Sequence of chain 2.A:
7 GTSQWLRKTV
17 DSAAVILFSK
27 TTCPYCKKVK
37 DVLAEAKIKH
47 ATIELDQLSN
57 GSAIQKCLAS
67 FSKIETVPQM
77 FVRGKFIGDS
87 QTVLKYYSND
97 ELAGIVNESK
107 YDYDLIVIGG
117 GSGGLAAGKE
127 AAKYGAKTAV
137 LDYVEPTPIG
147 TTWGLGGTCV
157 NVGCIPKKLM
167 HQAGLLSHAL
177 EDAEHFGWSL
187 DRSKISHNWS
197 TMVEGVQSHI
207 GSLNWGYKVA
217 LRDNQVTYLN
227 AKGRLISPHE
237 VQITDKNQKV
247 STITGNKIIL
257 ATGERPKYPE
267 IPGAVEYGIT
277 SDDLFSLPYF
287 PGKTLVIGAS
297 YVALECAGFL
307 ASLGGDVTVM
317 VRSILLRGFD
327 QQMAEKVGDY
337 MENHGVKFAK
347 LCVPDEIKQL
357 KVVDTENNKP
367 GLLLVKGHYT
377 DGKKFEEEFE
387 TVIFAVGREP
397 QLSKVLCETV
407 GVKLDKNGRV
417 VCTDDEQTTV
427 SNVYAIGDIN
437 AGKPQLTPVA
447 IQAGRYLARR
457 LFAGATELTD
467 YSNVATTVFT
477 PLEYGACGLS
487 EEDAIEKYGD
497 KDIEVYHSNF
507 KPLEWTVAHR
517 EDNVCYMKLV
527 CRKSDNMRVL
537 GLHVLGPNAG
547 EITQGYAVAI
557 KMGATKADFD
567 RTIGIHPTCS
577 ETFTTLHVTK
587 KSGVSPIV

A protein and the small-molecule ligand that binds it are described below.
Small molecule (SMILES): COC(=O)[C@@H]1C[C@H](O)CN1C(=O)c1ccco1

Binding-site contacts:
Ligand atom C6 contacts residue LYS346 of chain 2.A at 3.8 Å.
Ligand atom C10 contacts residue GLU331 of chain 2.A at 3.9 Å.
Ligand atom O4 contacts residue ILE320 of chain 2.A at 4.2 Å.
Ligand atom O contacts residue GLN327 of chain 2.A at 4.0 Å.
Ligand atom C7 contacts residue LYS346 of chain 2.A at 4.0 Å.
Ligand atom C contacts residue LEU321 of chain 2.A at 3.2 Å (hydrophobic).
Ligand atom C7 contacts residue LEU321 of chain 2.A at 3.7 Å (hydrophobic).
Ligand atom C6 contacts residue LEU321 of chain 2.A at 3.8 Å (hydrophobic).
Ligand atom C contacts residue ALA330 of chain 2.A at 3.6 Å (hydrophobic).
Ligand atom C10 contacts residue GLY334 of chain 2.A at 3.6 Å.
Ligand atom C8 contacts residue LYS346 of chain 2.A at 3.4 Å.
Ligand atom C9 contacts residue PHE344 of chain 2.A at 4.2 Å (hydrophobic).
Ligand atom O contacts residue LEU321 of chain 2.A at 3.6 Å (h-bond).
Ligand atom C5 contacts residue ILE320 of chain 2.A at 3.9 Å (hydrophobic).
Ligand atom C9 contacts residue LEU321 of chain 2.A at 3.9 Å (hydrophobic).
Ligand atom C10 contacts residue ASP335 of chain 2.A at 3.3 Å.
Ligand atom C8 contacts residue LEU321 of chain 2.A at 3.8 Å (hydrophobic).
Ligand atom C9 contacts residue GLU338 of chain 2.A at 3.8 Å.
Ligand atom C9 contacts residue ASP335 of chain 2.A at 4.0 Å.
Ligand atom C8 contacts residue PHE344 of chain 2.A at 3.7 Å (hydrophobic).
Ligand atom O3 contacts residue ASP335 of chain 2.A at 4.1 Å.
Ligand atom C5 contacts residue SER319 of chain 2.A at 3.6 Å.
Ligand atom O2 contacts residue LYS346 of chain 2.A at 3.2 Å.
Ligand atom C1 contacts residue GLN327 of chain 2.A at 4.1 Å.
Ligand atom O1 contacts residue ILE320 of chain 2.A at 4.2 Å.
Ligand atom C contacts residue ILE320 of chain 2.A at 4.2 Å (hydrophobic).
Ligand atom O2 contacts residue LEU321 of chain 2.A at 4.1 Å.
Ligand atom O3 contacts residue LEU321 of chain 2.A at 3.8 Å.
Ligand atom O contacts residue GLU331 of chain 2.A at 4.2 Å.
Ligand atom O4 contacts residue SER319 of chain 2.A at 4.1 Å.
Ligand atom C contacts residue GLN327 of chain 2.A at 2.8 Å.
Ligand atom O1 contacts residue GLN327 of chain 2.A at 3.3 Å (h-bond).
Ligand atom N contacts residue LEU321 of chain 2.A at 4.2 Å.
Ligand atom C contacts residue GLU331 of chain 2.A at 4.2 Å.
Ligand atom C4 contacts residue SER319 of chain 2.A at 4.3 Å.
Ligand atom C9 contacts residue LYS346 of chain 2.A at 3.9 Å.
Ligand atom C10 contacts residue LEU321 of chain 2.A at 3.9 Å (hydrophobic).
Ligand atom O3 contacts residue GLU331 of chain 2.A at 4.2 Å.
Ligand atom C9 contacts residue GLY334 of chain 2.A at 3.7 Å.
Ligand atom O2 contacts residue VAL317 of chain 2.A at 4.1 Å.